Sequence of chain 1.A:
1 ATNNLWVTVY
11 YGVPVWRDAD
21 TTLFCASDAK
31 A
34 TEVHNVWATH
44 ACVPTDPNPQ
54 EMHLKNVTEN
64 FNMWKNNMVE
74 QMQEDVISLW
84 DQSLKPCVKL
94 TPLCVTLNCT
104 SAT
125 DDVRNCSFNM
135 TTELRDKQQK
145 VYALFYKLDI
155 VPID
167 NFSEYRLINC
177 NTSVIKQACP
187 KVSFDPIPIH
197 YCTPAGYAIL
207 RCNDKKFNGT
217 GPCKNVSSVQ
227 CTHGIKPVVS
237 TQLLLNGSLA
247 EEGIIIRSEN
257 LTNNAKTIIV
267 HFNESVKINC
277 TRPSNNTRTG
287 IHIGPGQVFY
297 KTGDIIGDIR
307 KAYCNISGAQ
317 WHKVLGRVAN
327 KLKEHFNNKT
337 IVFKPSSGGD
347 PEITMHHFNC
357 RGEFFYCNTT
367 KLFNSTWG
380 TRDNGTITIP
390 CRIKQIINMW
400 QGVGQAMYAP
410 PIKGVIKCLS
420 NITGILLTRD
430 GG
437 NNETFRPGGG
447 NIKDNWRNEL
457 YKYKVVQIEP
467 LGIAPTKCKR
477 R

Binding-site contacts:
Ligand atom C5 contacts residue TYR146 of chain 1.A at 4.1 Å (hydrophobic).
Ligand atom C8 contacts residue ILE301 of chain 1.A at 4.0 Å (hydrophobic).
Ligand atom C1 contacts residue TYR146 of chain 1.A at 3.5 Å (hydrophobic).
Ligand atom C7 contacts residue ALA105 of chain 1.A at 3.9 Å (hydrophobic).
Ligand atom C7 contacts residue ASN129 of chain 1.A at 3.9 Å.
Ligand atom O7 contacts residue TYR146 of chain 1.A at 4.3 Å.
Ligand atom C2 contacts residue TYR146 of chain 1.A at 3.7 Å (hydrophobic).
Ligand atom C3 contacts residue ASN129 of chain 1.A at 3.8 Å.
Ligand atom O3 contacts residue TYR146 of chain 1.A at 4.0 Å.
Ligand atom N2 contacts residue TYR146 of chain 1.A at 3.0 Å (h-bond).
Ligand atom C8 contacts residue LEU148 of chain 1.A at 4.0 Å (hydrophobic).
Ligand atom C2 contacts residue ALA105 of chain 1.A at 4.0 Å (hydrophobic).
Ligand atom O7 contacts residue ALA105 of chain 1.A at 4.0 Å.
Ligand atom C1 contacts residue ASN129 of chain 1.A at 1.4 Å.
Ligand atom C3 contacts residue TYR146 of chain 1.A at 3.5 Å (hydrophobic).
Ligand atom C8 contacts residue TYR146 of chain 1.A at 3.3 Å (hydrophobic).
Ligand atom C2 contacts residue ASN129 of chain 1.A at 2.5 Å.
Ligand atom O5 contacts residue ASN129 of chain 1.A at 2.4 Å (h-bond).
Ligand atom N2 contacts residue ASN129 of chain 1.A at 2.8 Å (h-bond).
Ligand atom C1 contacts residue ALA105 of chain 1.A at 4.2 Å (hydrophobic).
Ligand atom C4 contacts residue TYR146 of chain 1.A at 4.3 Å (hydrophobic).
Ligand atom C8 contacts residue LYS144 of chain 1.A at 4.2 Å.
Ligand atom C8 contacts residue ALA105 of chain 1.A at 4.1 Å (hydrophobic).
Ligand atom C7 contacts residue TYR146 of chain 1.A at 3.3 Å (hydrophobic).
Ligand atom N2 contacts residue ALA105 of chain 1.A at 3.9 Å.
Ligand atom C4 contacts residue ASN129 of chain 1.A at 4.3 Å.
Ligand atom C5 contacts residue ASN129 of chain 1.A at 3.7 Å.
Ligand atom O5 contacts residue TYR146 of chain 1.A at 4.3 Å.

The protein below binds the small molecule below.
Small molecule (SMILES): CC(=O)N[C@H]1[C@H](O[C@H]2[C@H](O)[C@@H](NC(C)=O)CO[C@@H]2CO)O[C@H](CO)[C@@H](O)[C@@H]1O